The protein below binds the small molecule below.
Small molecule (SMILES): CCO/N=C/c1ccc(OCC[C@@H](C)CCN2CCN(c3ccnc(C(N)=O)c3)C2=O)cc1

Sequence of chain 47.C:
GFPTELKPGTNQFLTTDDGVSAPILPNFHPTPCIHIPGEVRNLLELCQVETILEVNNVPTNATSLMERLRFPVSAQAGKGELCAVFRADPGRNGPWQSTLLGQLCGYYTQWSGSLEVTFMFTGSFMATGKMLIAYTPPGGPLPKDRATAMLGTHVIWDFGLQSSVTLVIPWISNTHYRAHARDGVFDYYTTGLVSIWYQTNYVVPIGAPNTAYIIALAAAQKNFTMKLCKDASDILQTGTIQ

Sequence of chain 48.C:
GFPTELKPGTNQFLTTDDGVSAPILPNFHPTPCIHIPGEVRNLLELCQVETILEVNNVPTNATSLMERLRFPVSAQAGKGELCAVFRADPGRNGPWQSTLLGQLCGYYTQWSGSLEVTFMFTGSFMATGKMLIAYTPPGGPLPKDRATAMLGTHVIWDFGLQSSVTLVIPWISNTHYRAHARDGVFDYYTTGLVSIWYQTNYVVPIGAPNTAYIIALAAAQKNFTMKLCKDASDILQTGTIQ

Sequence of chain 47.A:
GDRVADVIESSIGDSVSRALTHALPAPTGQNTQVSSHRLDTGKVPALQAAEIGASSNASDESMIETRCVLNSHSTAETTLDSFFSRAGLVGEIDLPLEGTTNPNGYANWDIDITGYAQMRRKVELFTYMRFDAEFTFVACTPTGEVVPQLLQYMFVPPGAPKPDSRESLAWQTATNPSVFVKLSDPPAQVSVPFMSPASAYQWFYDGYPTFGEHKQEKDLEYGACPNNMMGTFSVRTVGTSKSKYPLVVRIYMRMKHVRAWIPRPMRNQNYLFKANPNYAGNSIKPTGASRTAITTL

Binding-site contacts:
Ligand atom CAH contacts residue GLN202 of chain 47.A at 3.2 Å.
Ligand atom CAT contacts residue ASN228 of chain 47.A at 3.5 Å.
Ligand atom OAD contacts residue ALA275 of chain 47.A at 3.2 Å.
Ligand atom CAL contacts residue ILE111 of chain 47.A at 3.7 Å (hydrophobic).
Ligand atom CAK contacts residue PHE135 of chain 47.A at 3.6 Å (hydrophobic).
Ligand atom OAX contacts residue ILE111 of chain 47.A at 3.5 Å.
Ligand atom CAS contacts residue TYR201 of chain 47.A at 3.5 Å (hydrophobic).
Ligand atom NAU contacts residue PHE155 of chain 47.A at 3.7 Å.
Ligand atom OAE contacts residue ILE113 of chain 47.A at 3.3 Å (h-bond).
Ligand atom CAN contacts residue PHE155 of chain 47.A at 3.8 Å (hydrophobic).
Ligand atom CAG contacts residue GLN202 of chain 47.A at 3.3 Å.
Ligand atom CAT contacts residue TRP203 of chain 47.A at 3.6 Å (hydrophobic).
Ligand atom OAE contacts residue ASP112 of chain 47.A at 3.6 Å.
Ligand atom CBC contacts residue ASN228 of chain 47.A at 3.8 Å.
Ligand atom CAH contacts residue TRP203 of chain 47.A at 3.5 Å (hydrophobic).
Ligand atom NAC contacts residue THR114 of chain 47.A at 3.3 Å (h-bond).
Ligand atom CAA contacts residue SER178 of chain 47.A at 3.5 Å.
Ligand atom CAG contacts residue TRP203 of chain 47.A at 3.7 Å (hydrophobic).
Ligand atom CAO contacts residue ILE111 of chain 47.A at 3.8 Å (hydrophobic).
Ligand atom CAA contacts residue PRO177 of chain 47.A at 3.5 Å (hydrophobic).
Ligand atom CBB contacts residue ILE111 of chain 47.A at 3.6 Å (hydrophobic).
Ligand atom CAO contacts residue PHE135 of chain 47.A at 3.8 Å (hydrophobic).
Ligand atom CAH contacts residue ASN228 of chain 47.A at 3.4 Å.
Ligand atom NAC contacts residue ASP112 of chain 47.A at 2.5 Å (salt-bridge).
Ligand atom OAX contacts residue MET195 of chain 47.A at 3.6 Å.
Ligand atom NBG contacts residue TRP203 of chain 47.A at 3.3 Å.
Ligand atom CAY contacts residue THR114 of chain 47.A at 3.8 Å.
Ligand atom CAL contacts residue PHE155 of chain 47.A at 3.6 Å (hydrophobic).
Ligand atom CBC contacts residue TRP203 of chain 47.A at 3.6 Å (hydrophobic).
Ligand atom CAZ contacts residue TRP203 of chain 47.A at 3.5 Å (hydrophobic).
Ligand atom CAP contacts residue ILE111 of chain 47.A at 3.8 Å (hydrophobic).
Ligand atom CAG contacts residue ASN228 of chain 47.A at 3.6 Å.
Ligand atom CAA contacts residue VAL179 of chain 47.A at 3.2 Å (hydrophobic).
Ligand atom CAY contacts residue ASP112 of chain 47.A at 3.8 Å.
Ligand atom CAS contacts residue TRP203 of chain 47.A at 3.8 Å (hydrophobic).
Ligand atom OAD contacts residue LYS274 of chain 47.A at 3.1 Å (salt-bridge).
Ligand atom CAA contacts residue TYR153 of chain 47.A at 3.5 Å (hydrophobic).
Ligand atom CAI contacts residue PHE135 of chain 47.A at 3.7 Å (hydrophobic).
Ligand atom CAJ contacts residue PHE155 of chain 47.A at 3.7 Å (hydrophobic).
Ligand atom CAN contacts residue PRO177 of chain 47.A at 3.4 Å (hydrophobic).